The protein below binds the small molecule below.
Small molecule (SMILES): CC(=O)N[C@H]1[C@H](O[C@H]2[C@H](O)[C@@H](NC(C)=O)CO[C@@H]2CO)O[C@H](CO)[C@@H](O)[C@@H]1O

Binding-site contacts:
Ligand atom N2 contacts residue ASN55 of chain 2.C at 2.8 Å (h-bond).
Ligand atom C7 contacts residue GLY48 of chain 2.C at 3.7 Å.
Ligand atom N2 contacts residue VAL56 of chain 2.C at 4.2 Å.
Ligand atom C5 contacts residue SER47 of chain 2.C at 4.0 Å.
Ligand atom C8 contacts residue THR57 of chain 2.C at 3.9 Å.
Ligand atom O7 contacts residue THR57 of chain 2.C at 3.5 Å.
Ligand atom C2 contacts residue SER47 of chain 2.C at 3.6 Å.
Ligand atom C8 contacts residue TYR39 of chain 2.C at 4.0 Å (hydrophobic).
Ligand atom O5 contacts residue SER47 of chain 2.C at 3.2 Å (h-bond).
Ligand atom O6 contacts residue GLN44 of chain 2.C at 3.8 Å.
Ligand atom C7 contacts residue ASN55 of chain 2.C at 3.3 Å.
Ligand atom C6 contacts residue ALA45 of chain 2.C at 3.4 Å (hydrophobic).
Ligand atom C1 contacts residue GLY48 of chain 2.C at 4.0 Å.
Ligand atom O6 contacts residue SER47 of chain 2.C at 3.3 Å (h-bond).
Ligand atom C5 contacts residue ASN55 of chain 2.C at 3.7 Å.
Ligand atom N2 contacts residue GLN44 of chain 2.C at 3.1 Å (h-bond).
Ligand atom O7 contacts residue ASN55 of chain 2.C at 3.5 Å (h-bond).
Ligand atom C1 contacts residue SER47 of chain 2.C at 4.1 Å.
Ligand atom O7 contacts residue GLY48 of chain 2.C at 3.0 Å (h-bond).
Ligand atom C3 contacts residue SER47 of chain 2.C at 3.7 Å.
Ligand atom O5 contacts residue ASN55 of chain 2.C at 2.5 Å (h-bond).
Ligand atom C1 contacts residue VAL56 of chain 2.C at 3.7 Å (hydrophobic).
Ligand atom O5 contacts residue THR57 of chain 2.C at 3.7 Å.
Ligand atom O7 contacts residue PHE49 of chain 2.C at 3.7 Å.
Ligand atom C6 contacts residue SER47 of chain 2.C at 3.9 Å.
Ligand atom O6 contacts residue PRO46 of chain 2.C at 4.0 Å.
Ligand atom C8 contacts residue GLY41 of chain 2.C at 3.3 Å.
Ligand atom C8 contacts residue GLN44 of chain 2.C at 3.3 Å.
Ligand atom C1 contacts residue ASN55 of chain 2.C at 1.4 Å.
Ligand atom O3 contacts residue SER47 of chain 2.C at 3.7 Å.
Ligand atom C7 contacts residue THR57 of chain 2.C at 4.1 Å.
Ligand atom C6 contacts residue THR57 of chain 2.C at 3.7 Å.
Ligand atom C7 contacts residue GLN44 of chain 2.C at 3.6 Å.
Ligand atom C5 contacts residue THR57 of chain 2.C at 3.5 Å.
Ligand atom C4 contacts residue SER47 of chain 2.C at 3.4 Å.
Ligand atom O5 contacts residue PRO46 of chain 2.C at 3.4 Å.
Ligand atom C3 contacts residue ASN55 of chain 2.C at 3.8 Å.
Ligand atom O6 contacts residue ALA45 of chain 2.C at 3.0 Å (h-bond).
Ligand atom C6 contacts residue PRO46 of chain 2.C at 4.0 Å (hydrophobic).
Ligand atom C2 contacts residue ASN55 of chain 2.C at 2.5 Å.

Sequence of chain 2.C:
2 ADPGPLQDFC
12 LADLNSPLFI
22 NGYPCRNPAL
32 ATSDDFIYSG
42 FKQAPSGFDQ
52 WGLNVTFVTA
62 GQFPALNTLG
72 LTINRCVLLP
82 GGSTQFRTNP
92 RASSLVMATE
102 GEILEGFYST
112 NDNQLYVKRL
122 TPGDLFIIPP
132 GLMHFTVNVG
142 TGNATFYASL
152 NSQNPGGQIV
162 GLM